This small molecule binds to this protein.
Small molecule (SMILES): O=c1ccn([C@@H]2O[C@H](CO[P](=O)(O)O[C@H]3[C@@H](O)[C@H](n4ccc(=O)[nH]c4=O)O[C@@H]3CO[P](=O)(O)O[C@H]3[C@@H](O)[C@H](n4ccc(=O)[nH]c4=O)O[C@@H]3CO[P](=O)(O)O[C@H]3[C@@H](O)[C@H](n4ccc(=O)[nH]c4=O)O[C@@H]3CO[P](=O)(O)O[C@H]3[C@@H](O)[C@H](n4ccc(=O)[nH]c4=O)O[C@@H]3COP(=O)=O)[C@@H](O)[C@H]2O)c(=O)[nH]1

Sequence of chain 2.DA:
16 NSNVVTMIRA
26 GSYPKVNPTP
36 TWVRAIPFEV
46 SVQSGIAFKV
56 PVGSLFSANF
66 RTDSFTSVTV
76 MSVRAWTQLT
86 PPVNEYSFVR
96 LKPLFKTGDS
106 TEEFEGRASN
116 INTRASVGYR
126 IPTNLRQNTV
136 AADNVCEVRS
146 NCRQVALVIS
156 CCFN

Sequence of chain 2.C:
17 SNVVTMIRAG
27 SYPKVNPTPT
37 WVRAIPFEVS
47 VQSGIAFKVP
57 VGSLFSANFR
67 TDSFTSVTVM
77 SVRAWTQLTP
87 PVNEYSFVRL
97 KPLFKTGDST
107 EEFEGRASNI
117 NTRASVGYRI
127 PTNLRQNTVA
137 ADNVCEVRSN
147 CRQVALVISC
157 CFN

Sequence of chain 1.BA:
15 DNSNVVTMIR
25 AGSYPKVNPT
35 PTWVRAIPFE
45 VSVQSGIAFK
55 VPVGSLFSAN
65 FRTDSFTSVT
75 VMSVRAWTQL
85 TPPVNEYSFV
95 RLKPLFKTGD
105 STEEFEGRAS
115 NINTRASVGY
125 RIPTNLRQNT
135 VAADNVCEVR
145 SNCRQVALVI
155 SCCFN

Binding-site contacts:
Ligand atom OP1 contacts residue SER155 of chain 2.C at 2.6 Å (h-bond).
Ligand atom C2 contacts residue A6 of chain 1.HA at 3.0 Å.
Ligand atom O4 contacts residue A7 of chain 1.HA at 2.3 Å (h-bond).
Ligand atom O2 contacts residue A5 of chain 1.HA at 3.0 Å (h-bond).
Ligand atom O3' contacts residue SER155 of chain 2.C at 3.5 Å (h-bond).
Ligand atom O2 contacts residue VAL38 of chain 1.BA at 3.3 Å (h-bond).
Ligand atom N3 contacts residue A1 of chain 1.HA at 3.1 Å (h-bond).
Ligand atom C2 contacts residue A7 of chain 1.HA at 3.5 Å.
Ligand atom N3 contacts residue A6 of chain 1.HA at 2.7 Å (h-bond).
Ligand atom O2 contacts residue A7 of chain 1.HA at 3.5 Å (h-bond).
Ligand atom C2' contacts residue THR36 of chain 1.BA at 3.5 Å.
Ligand atom C2 contacts residue A4 of chain 1.HA at 3.5 Å.
Ligand atom C2 contacts residue A8 of chain 1.HA at 3.5 Å.
Ligand atom N3 contacts residue A5 of chain 1.HA at 3.0 Å (h-bond).
Ligand atom O4 contacts residue A5 of chain 1.HA at 2.8 Å (h-bond).
Ligand atom O4' contacts residue VAL38 of chain 1.BA at 3.6 Å.
Ligand atom O2' contacts residue A4 of chain 1.HA at 3.2 Å (h-bond).
Ligand atom O2 contacts residue A6 of chain 1.HA at 3.2 Å.
Ligand atom C1' contacts residue VAL38 of chain 1.BA at 3.6 Å (hydrophobic).
Ligand atom O2 contacts residue A8 of chain 1.HA at 3.6 Å (h-bond).
Ligand atom N3 contacts residue A4 of chain 1.HA at 3.0 Å (h-bond).
Ligand atom O4 contacts residue A1 of chain 1.HA at 3.5 Å (h-bond).
Ligand atom OP1 contacts residue ARG79 of chain 2.C at 3.1 Å (salt-bridge).
Ligand atom O2' contacts residue VAL38 of chain 2.C at 2.9 Å (h-bond).
Ligand atom N1 contacts residue A5 of chain 1.HA at 3.6 Å (h-bond).
Ligand atom C4 contacts residue A5 of chain 1.HA at 3.6 Å.
Ligand atom O2 contacts residue A3 of chain 1.HA at 3.2 Å.
Ligand atom C4 contacts residue A6 of chain 1.HA at 3.1 Å.
Ligand atom N3 contacts residue A7 of chain 1.HA at 2.6 Å (h-bond).
Ligand atom C2 contacts residue A5 of chain 1.HA at 3.1 Å.
Ligand atom O2' contacts residue THR36 of chain 1.BA at 2.1 Å (h-bond).
Ligand atom O4 contacts residue A6 of chain 1.HA at 2.5 Å (h-bond).
Ligand atom C4 contacts residue A7 of chain 1.HA at 3.2 Å.
Ligand atom O2 contacts residue VAL38 of chain 2.C at 3.7 Å.
Ligand atom O2 contacts residue A4 of chain 1.HA at 3.0 Å (h-bond).
Ligand atom N3 contacts residue A8 of chain 1.HA at 3.5 Å (h-bond).
Ligand atom OP1 contacts residue SER17 of chain 2.DA at 3.2 Å (h-bond).
Ligand atom P contacts residue SER155 of chain 2.C at 3.6 Å.
Ligand atom O4 contacts residue A4 of chain 1.HA at 3.0 Å (h-bond).
Ligand atom C4 contacts residue A4 of chain 1.HA at 3.5 Å.